Binding-site contacts:
Ligand atom C71 contacts residue HEM1 of chain 1.H at 3.5 Å.
Ligand atom N1' contacts residue HEM1 of chain 1.H at 2.6 Å (h-bond).
Ligand atom C13 contacts residue HEM1 of chain 1.H at 3.7 Å.
Ligand atom C5' contacts residue HEM1 of chain 1.H at 3.4 Å.
Ligand atom C15 contacts residue TRP291 of chain 1.B at 3.3 Å (hydrophobic).
Ligand atom C2' contacts residue H4B1 of chain 1.I at 3.6 Å.
Ligand atom C5' contacts residue TRP382 of chain 1.B at 3.4 Å (hydrophobic).
Ligand atom C1 contacts residue HEM1 of chain 1.H at 3.8 Å.
Ligand atom N11 contacts residue HEM1 of chain 1.H at 2.6 Å (h-bond).
Ligand atom N61 contacts residue HEM1 of chain 1.H at 2.8 Å (h-bond).
Ligand atom C4 contacts residue HEM1 of chain 1.H at 3.4 Å.
Ligand atom C2 contacts residue GLN182 of chain 1.B at 3.4 Å.
Ligand atom C5' contacts residue H4B1 of chain 1.I at 3.4 Å.
Ligand atom F13 contacts residue HEM1 of chain 1.H at 3.4 Å.
Ligand atom F13 contacts residue PHE288 of chain 1.B at 3.5 Å.
Ligand atom C61 contacts residue TYR410 of chain 1.B at 3.6 Å (hydrophobic).
Ligand atom N2 contacts residue HEM1 of chain 1.H at 3.0 Å (h-bond).
Ligand atom C16 contacts residue HEM1 of chain 1.H at 3.7 Å.
Ligand atom N1 contacts residue HEM1 of chain 1.H at 3.1 Å (h-bond).
Ligand atom C3 contacts residue GLU296 of chain 1.B at 3.4 Å.
Ligand atom C41 contacts residue TYR410 of chain 1.B at 3.8 Å (hydrophobic).
Ligand atom N61 contacts residue ARG118 of chain 1.B at 3.5 Å (salt-bridge).
Ligand atom C2' contacts residue HEM1 of chain 1.H at 3.4 Å.
Ligand atom C14 contacts residue HEM1 of chain 1.H at 3.3 Å.
Ligand atom C81 contacts residue TRP10 of chain 1.A at 3.6 Å (hydrophobic).
Ligand atom C16 contacts residue GLU296 of chain 1.B at 3.2 Å.
Ligand atom C14 contacts residue GLY290 of chain 1.B at 3.6 Å.
Ligand atom C61 contacts residue HEM1 of chain 1.H at 3.5 Å.
Ligand atom C14 contacts residue TRP291 of chain 1.B at 3.8 Å (hydrophobic).
Ligand atom N11 contacts residue TRP382 of chain 1.B at 3.8 Å.
Ligand atom C1 contacts residue GLN182 of chain 1.B at 3.4 Å.
Ligand atom C2 contacts residue HEM1 of chain 1.H at 3.6 Å.
Ligand atom C14 contacts residue PRO269 of chain 1.B at 3.7 Å (hydrophobic).
Ligand atom F13 contacts residue SER289 of chain 1.B at 3.5 Å.
Ligand atom C15 contacts residue HEM1 of chain 1.H at 3.5 Å.
Ligand atom C15 contacts residue PRO269 of chain 1.B at 3.7 Å (hydrophobic).
Ligand atom C21 contacts residue HEM1 of chain 1.H at 3.5 Å.
Ligand atom C51 contacts residue TYR410 of chain 1.B at 3.6 Å (hydrophobic).
Ligand atom N1' contacts residue H4B1 of chain 1.I at 2.8 Å (h-bond).
Ligand atom F13 contacts residue GLY290 of chain 1.B at 3.2 Å.

Sequence of chain 1.A:
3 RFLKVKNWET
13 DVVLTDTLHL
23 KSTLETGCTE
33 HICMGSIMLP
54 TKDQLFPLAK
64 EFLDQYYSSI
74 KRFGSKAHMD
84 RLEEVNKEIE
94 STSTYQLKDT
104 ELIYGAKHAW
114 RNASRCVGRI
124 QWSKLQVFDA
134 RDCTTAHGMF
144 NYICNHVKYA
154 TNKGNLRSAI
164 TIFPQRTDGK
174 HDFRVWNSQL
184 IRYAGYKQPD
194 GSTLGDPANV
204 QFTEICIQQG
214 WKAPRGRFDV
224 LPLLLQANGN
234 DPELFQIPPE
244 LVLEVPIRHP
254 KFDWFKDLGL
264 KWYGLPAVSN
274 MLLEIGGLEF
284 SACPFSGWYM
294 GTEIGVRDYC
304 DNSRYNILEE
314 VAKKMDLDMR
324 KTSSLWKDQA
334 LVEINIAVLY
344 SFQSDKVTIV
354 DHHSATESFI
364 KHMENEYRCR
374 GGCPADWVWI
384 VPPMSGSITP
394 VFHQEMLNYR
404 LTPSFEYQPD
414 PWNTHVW

Sequence of chain 1.B:
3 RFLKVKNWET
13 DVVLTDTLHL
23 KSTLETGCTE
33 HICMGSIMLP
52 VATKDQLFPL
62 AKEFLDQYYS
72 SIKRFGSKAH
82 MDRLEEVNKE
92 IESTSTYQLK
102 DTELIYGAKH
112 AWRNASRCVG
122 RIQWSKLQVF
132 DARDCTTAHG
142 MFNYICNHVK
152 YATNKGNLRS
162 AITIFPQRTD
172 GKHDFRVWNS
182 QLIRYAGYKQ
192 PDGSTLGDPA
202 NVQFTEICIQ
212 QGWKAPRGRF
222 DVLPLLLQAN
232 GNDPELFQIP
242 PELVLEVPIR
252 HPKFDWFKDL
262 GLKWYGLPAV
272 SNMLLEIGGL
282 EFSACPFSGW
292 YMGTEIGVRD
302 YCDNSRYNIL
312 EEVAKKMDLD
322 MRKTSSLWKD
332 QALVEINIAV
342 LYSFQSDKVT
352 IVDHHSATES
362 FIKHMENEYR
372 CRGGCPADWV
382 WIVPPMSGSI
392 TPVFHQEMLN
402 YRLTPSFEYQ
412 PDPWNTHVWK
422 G

This protein binds this small molecule.
Small molecule (SMILES): Cc1cc(N)nc(C[C@@H]2CNC[C@@H]2NCCNCCc2cccc(F)c2)c1